Sequence of chain 1.A:
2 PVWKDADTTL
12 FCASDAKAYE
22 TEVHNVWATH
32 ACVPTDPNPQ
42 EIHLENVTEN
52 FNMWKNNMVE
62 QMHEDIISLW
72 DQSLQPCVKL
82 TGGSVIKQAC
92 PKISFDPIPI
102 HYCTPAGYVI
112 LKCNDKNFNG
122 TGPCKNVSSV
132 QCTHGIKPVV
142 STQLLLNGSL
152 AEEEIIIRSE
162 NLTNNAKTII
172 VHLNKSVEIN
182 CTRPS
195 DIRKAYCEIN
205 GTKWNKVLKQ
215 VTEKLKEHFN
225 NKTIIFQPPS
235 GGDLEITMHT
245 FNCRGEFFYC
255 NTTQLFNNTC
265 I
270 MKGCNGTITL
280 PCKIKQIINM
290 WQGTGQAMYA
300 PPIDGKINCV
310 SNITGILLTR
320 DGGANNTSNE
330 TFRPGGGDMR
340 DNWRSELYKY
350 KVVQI

Binding-site contacts:
Ligand atom N2 contacts residue ASN261 of chain 1.A at 3.1 Å (h-bond).
Ligand atom C8 contacts residue THR263 of chain 1.A at 3.5 Å.
Ligand atom O7 contacts residue ASN261 of chain 1.A at 4.1 Å.
Ligand atom C6 contacts residue ASN261 of chain 1.A at 3.9 Å.
Ligand atom C7 contacts residue CYS264 of chain 1.A at 3.6 Å (hydrophobic).
Ligand atom O5 contacts residue GLN258 of chain 1.A at 4.4 Å.
Ligand atom C3 contacts residue ASN261 of chain 1.A at 3.9 Å.
Ligand atom C8 contacts residue CYS273 of chain 1.A at 3.5 Å (hydrophobic).
Ligand atom C2 contacts residue THR263 of chain 1.A at 4.1 Å.
Ligand atom O7 contacts residue CYS264 of chain 1.A at 3.8 Å.
Ligand atom N2 contacts residue CYS264 of chain 1.A at 4.3 Å.
Ligand atom C8 contacts residue LYS271 of chain 1.A at 3.4 Å.
Ligand atom O7 contacts residue LYS271 of chain 1.A at 4.3 Å.
Ligand atom O7 contacts residue CYS273 of chain 1.A at 3.6 Å.
Ligand atom O5 contacts residue ASN261 of chain 1.A at 2.3 Å (h-bond).
Ligand atom C5 contacts residue ASN261 of chain 1.A at 3.6 Å.
Ligand atom C7 contacts residue ASN261 of chain 1.A at 3.8 Å.
Ligand atom N2 contacts residue THR263 of chain 1.A at 3.4 Å.
Ligand atom C8 contacts residue CYS264 of chain 1.A at 3.4 Å (hydrophobic).
Ligand atom C2 contacts residue ASN261 of chain 1.A at 2.6 Å.
Ligand atom C1 contacts residue ASN261 of chain 1.A at 1.4 Å.
Ligand atom C7 contacts residue CYS273 of chain 1.A at 4.2 Å (hydrophobic).
Ligand atom C4 contacts residue ASN261 of chain 1.A at 4.3 Å.
Ligand atom C7 contacts residue THR263 of chain 1.A at 4.0 Å.

The small molecule below binds the protein below.
Small molecule (SMILES): CC(=O)N[C@@H]1[C@@H](O)[C@H](O)[C@@H](CO)O[C@H]1O